This protein binds this small molecule.
Small molecule (SMILES): CC(=O)N[C@H]1[C@H](O[C@H]2[C@H](O)[C@@H](NC(C)=O)CO[C@@H]2CO)O[C@H](CO)[C@@H](O)[C@@H]1O

Binding-site contacts:
Ligand atom O7 contacts residue GLY18 of chain 1.C at 3.8 Å.
Ligand atom C7 contacts residue ASN22 of chain 1.C at 3.8 Å.
Ligand atom N2 contacts residue PHE21 of chain 1.C at 4.3 Å.
Ligand atom C8 contacts residue GLY18 of chain 1.C at 3.9 Å.
Ligand atom C2 contacts residue ASN22 of chain 1.C at 2.6 Å.
Ligand atom C4 contacts residue ASN22 of chain 1.C at 4.4 Å.
Ligand atom O5 contacts residue ASN22 of chain 1.C at 2.3 Å (h-bond).
Ligand atom C7 contacts residue GLY18 of chain 1.C at 4.0 Å.
Ligand atom O6 contacts residue ASN22 of chain 1.C at 4.4 Å.
Ligand atom C8 contacts residue PHE21 of chain 1.C at 3.9 Å (hydrophobic).
Ligand atom O7 contacts residue ASN22 of chain 1.C at 3.7 Å.
Ligand atom C8 contacts residue PHE17 of chain 1.C at 3.9 Å (hydrophobic).
Ligand atom C8 contacts residue LEU47 of chain 1.C at 4.3 Å (hydrophobic).
Ligand atom C1 contacts residue ASN22 of chain 1.C at 1.5 Å.
Ligand atom N2 contacts residue ASN22 of chain 1.C at 3.1 Å (h-bond).
Ligand atom C3 contacts residue ASN22 of chain 1.C at 3.9 Å.
Ligand atom C5 contacts residue ASN22 of chain 1.C at 3.7 Å.

Sequence of chain 1.C:
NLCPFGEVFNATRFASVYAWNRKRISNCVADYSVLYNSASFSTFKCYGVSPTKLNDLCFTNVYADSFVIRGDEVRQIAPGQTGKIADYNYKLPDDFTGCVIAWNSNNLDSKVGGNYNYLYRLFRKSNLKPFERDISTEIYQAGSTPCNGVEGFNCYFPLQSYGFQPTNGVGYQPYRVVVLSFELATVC